Sequence of chain 1.O:
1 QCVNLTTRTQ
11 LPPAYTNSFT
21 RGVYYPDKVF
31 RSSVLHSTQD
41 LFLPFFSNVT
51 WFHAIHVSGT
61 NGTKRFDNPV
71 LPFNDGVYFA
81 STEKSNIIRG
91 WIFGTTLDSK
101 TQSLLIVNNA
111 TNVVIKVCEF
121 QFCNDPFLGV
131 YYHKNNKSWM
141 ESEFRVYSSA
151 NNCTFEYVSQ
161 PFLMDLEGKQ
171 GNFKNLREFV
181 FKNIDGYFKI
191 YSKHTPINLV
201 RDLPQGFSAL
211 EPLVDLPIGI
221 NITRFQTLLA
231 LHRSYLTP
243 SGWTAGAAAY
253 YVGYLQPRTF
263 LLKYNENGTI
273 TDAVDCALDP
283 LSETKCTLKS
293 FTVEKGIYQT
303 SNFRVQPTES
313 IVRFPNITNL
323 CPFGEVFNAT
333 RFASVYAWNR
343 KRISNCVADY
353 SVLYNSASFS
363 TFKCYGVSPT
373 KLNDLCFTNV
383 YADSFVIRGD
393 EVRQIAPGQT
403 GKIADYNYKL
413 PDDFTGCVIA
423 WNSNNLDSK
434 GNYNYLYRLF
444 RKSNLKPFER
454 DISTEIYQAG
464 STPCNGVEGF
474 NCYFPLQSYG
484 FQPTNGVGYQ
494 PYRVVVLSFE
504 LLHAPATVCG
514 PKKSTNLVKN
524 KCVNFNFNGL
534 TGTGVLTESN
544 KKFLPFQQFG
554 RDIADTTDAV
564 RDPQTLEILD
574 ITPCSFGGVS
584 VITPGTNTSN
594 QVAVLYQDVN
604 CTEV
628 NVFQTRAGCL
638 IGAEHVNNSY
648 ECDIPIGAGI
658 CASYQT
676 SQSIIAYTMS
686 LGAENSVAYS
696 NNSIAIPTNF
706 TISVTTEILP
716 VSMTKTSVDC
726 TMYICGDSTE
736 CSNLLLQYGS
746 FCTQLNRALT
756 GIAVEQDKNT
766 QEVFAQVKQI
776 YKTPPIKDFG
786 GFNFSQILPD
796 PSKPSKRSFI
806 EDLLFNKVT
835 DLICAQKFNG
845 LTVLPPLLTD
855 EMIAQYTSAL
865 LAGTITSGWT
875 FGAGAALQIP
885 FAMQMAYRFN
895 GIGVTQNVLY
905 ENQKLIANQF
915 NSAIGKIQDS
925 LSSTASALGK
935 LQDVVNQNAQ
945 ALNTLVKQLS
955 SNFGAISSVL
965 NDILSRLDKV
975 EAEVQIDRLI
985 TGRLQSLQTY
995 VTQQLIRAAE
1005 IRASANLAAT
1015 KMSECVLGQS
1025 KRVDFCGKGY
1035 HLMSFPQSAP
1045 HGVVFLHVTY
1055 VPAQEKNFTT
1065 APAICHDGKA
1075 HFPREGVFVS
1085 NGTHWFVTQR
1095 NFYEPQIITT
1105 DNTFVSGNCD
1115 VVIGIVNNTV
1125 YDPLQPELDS

Binding-site contacts:
Ligand atom C6 contacts residue ASP783 of chain 1.N at 4.4 Å.
Ligand atom O7 contacts residue ASN696 of chain 1.O at 2.5 Å (h-bond).
Ligand atom C7 contacts residue ASN696 of chain 1.O at 2.9 Å.
Ligand atom O5 contacts residue ASP783 of chain 1.N at 3.7 Å.
Ligand atom C1 contacts residue ASN696 of chain 1.O at 1.4 Å.
Ligand atom C8 contacts residue GLY1118 of chain 1.O at 3.5 Å.
Ligand atom C4 contacts residue ASN696 of chain 1.O at 4.2 Å.
Ligand atom O5 contacts residue ASN696 of chain 1.O at 2.3 Å (h-bond).
Ligand atom C3 contacts residue ASN696 of chain 1.O at 3.8 Å.
Ligand atom C2 contacts residue ASN696 of chain 1.O at 2.4 Å.
Ligand atom C1 contacts residue ASP783 of chain 1.N at 4.5 Å.
Ligand atom C5 contacts residue ASN696 of chain 1.O at 3.6 Å.
Ligand atom C8 contacts residue ASN696 of chain 1.O at 4.2 Å.
Ligand atom N2 contacts residue ASN696 of chain 1.O at 2.9 Å (h-bond).

The protein below binds the small molecule below.
Small molecule (SMILES): CC(=O)N[C@@H]1[C@@H](O)[C@H](O)[C@@H](CO)O[C@H]1O

Sequence of chain 1.N:
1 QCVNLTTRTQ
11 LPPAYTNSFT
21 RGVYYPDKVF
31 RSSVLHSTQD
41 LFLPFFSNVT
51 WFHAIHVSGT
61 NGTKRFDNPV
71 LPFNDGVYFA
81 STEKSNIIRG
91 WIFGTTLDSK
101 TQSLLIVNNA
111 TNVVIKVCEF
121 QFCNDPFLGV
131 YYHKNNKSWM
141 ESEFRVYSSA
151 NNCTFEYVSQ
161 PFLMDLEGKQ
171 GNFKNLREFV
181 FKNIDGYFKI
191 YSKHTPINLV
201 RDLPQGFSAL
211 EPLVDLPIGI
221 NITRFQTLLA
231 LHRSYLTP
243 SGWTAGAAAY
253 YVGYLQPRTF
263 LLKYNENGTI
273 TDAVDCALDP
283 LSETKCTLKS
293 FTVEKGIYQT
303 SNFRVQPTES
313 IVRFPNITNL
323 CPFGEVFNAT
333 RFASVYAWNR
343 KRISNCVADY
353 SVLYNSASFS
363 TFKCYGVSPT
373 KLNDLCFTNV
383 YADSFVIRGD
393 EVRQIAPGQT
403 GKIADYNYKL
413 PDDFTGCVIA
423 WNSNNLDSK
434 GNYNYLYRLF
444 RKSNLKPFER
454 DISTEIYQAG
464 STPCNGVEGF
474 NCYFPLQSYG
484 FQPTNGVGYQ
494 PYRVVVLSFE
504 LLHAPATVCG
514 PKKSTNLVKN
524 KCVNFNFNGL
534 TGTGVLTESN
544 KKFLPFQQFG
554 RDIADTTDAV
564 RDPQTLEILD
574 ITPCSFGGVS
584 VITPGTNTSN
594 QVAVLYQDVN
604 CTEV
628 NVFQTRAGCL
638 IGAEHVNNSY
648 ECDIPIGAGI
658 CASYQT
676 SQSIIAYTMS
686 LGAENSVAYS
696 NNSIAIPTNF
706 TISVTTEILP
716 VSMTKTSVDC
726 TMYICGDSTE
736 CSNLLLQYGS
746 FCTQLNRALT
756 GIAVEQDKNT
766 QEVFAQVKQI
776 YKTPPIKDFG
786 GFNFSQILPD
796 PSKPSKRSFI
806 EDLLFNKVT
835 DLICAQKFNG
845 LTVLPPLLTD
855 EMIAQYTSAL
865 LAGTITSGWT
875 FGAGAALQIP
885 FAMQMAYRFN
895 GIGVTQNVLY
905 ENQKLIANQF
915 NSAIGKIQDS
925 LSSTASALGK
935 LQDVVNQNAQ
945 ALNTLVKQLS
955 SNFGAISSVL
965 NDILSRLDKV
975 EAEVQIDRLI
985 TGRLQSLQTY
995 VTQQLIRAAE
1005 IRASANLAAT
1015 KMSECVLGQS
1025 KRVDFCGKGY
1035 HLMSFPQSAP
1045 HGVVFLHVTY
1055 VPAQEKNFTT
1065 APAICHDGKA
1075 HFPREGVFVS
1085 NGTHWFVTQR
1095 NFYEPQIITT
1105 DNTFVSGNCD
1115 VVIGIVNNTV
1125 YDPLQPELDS